This small molecule binds to this protein.
Small molecule (SMILES): OCCC/C(=C(\c1ccc(O)cc1)c1ccc(C2CCN(C3CC3)CC2)cc1)c1ccccc1

Sequence of chain 1.B:
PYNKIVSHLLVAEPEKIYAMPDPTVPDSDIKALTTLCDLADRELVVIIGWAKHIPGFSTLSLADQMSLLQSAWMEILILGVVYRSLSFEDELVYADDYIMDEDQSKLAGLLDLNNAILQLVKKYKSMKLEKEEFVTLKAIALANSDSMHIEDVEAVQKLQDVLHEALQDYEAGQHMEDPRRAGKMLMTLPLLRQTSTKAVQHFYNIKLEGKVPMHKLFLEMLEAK

Binding-site contacts:
Ligand atom C14 contacts residue LEU56 of chain 1.B at 3.8 Å (hydrophobic).
Ligand atom C13 contacts residue LEU53 of chain 1.B at 3.6 Å (hydrophobic).
Ligand atom C22 contacts residue ALA57 of chain 1.B at 3.2 Å (hydrophobic).
Ligand atom C1 contacts residue TYR111 of chain 1.B at 3.5 Å (hydrophobic).
Ligand atom C14 contacts residue GLU60 of chain 1.B at 3.6 Å.
Ligand atom C25 contacts residue TRP90 of chain 1.B at 3.8 Å (hydrophobic).
Ligand atom C1 contacts residue ASN131 of chain 1.B at 3.7 Å.
Ligand atom C9 contacts residue ALA216 of chain 1.B at 3.2 Å (hydrophobic).
Ligand atom O2 contacts residue VAL98 of chain 1.B at 3.3 Å.
Ligand atom C10 contacts residue PHE220 of chain 1.B at 3.8 Å (hydrophobic).
Ligand atom C8 contacts residue HIS219 of chain 1.B at 3.5 Å.
Ligand atom C7 contacts residue HIS219 of chain 1.B at 3.8 Å.
Ligand atom C31 contacts residue ASP58 of chain 1.B at 3.4 Å.
Ligand atom C29 contacts residue PHE235 of chain 1.B at 3.8 Å (hydrophobic).
Ligand atom C26 contacts residue ASP58 of chain 1.B at 3.2 Å.
Ligand atom C30 contacts residue ASP58 of chain 1.B at 3.3 Å.
Ligand atom C15 contacts residue GLU60 of chain 1.B at 3.5 Å.
Ligand atom C27 contacts residue ASP58 of chain 1.B at 3.7 Å.
Ligand atom O1 contacts residue ASN131 of chain 1.B at 2.6 Å (h-bond).
Ligand atom O2 contacts residue ARG101 of chain 1.B at 3.4 Å (salt-bridge).
Ligand atom C20 contacts residue PHE220 of chain 1.B at 3.8 Å (hydrophobic).
Ligand atom C15 contacts residue VAL98 of chain 1.B at 3.7 Å (hydrophobic).
Ligand atom O2 contacts residue GLU60 of chain 1.B at 2.7 Å (salt-bridge).
Ligand atom C8 contacts residue PHE220 of chain 1.B at 3.6 Å (hydrophobic).
Ligand atom C21 contacts residue ALA57 of chain 1.B at 3.6 Å (hydrophobic).
Ligand atom C23 contacts residue ALA57 of chain 1.B at 3.4 Å (hydrophobic).
Ligand atom O1 contacts residue TYR111 of chain 1.B at 2.8 Å (h-bond).
Ligand atom C27 contacts residue PHE235 of chain 1.B at 3.4 Å (hydrophobic).
Ligand atom C16 contacts residue VAL98 of chain 1.B at 3.6 Å (hydrophobic).
Ligand atom N1 contacts residue ASP58 of chain 1.B at 2.7 Å (salt-bridge).
Ligand atom C13 contacts residue ALA57 of chain 1.B at 3.6 Å (hydrophobic).
Ligand atom C22 contacts residue TRP90 of chain 1.B at 3.8 Å (hydrophobic).
Ligand atom C20 contacts residue CYS54 of chain 1.B at 3.5 Å (hydrophobic).
Ligand atom C28 contacts residue CYS54 of chain 1.B at 3.6 Å (hydrophobic).
Ligand atom C9 contacts residue PHE220 of chain 1.B at 3.3 Å (hydrophobic).
Ligand atom C7 contacts residue ILE223 of chain 1.B at 3.7 Å (hydrophobic).
Ligand atom C24 contacts residue ASP58 of chain 1.B at 3.8 Å.
Ligand atom C10 contacts residue MET91 of chain 1.B at 3.8 Å (hydrophobic).
Ligand atom C1 contacts residue ILE134 of chain 1.B at 3.5 Å (hydrophobic).
Ligand atom C29 contacts residue ASP58 of chain 1.B at 3.5 Å.